The protein below binds the small molecule below.
Small molecule (SMILES): CC(C)(C)C(=O)N[C@@H](C(=O)NO)c1ccc(Br)cc1

Sequence of chain 1.B:
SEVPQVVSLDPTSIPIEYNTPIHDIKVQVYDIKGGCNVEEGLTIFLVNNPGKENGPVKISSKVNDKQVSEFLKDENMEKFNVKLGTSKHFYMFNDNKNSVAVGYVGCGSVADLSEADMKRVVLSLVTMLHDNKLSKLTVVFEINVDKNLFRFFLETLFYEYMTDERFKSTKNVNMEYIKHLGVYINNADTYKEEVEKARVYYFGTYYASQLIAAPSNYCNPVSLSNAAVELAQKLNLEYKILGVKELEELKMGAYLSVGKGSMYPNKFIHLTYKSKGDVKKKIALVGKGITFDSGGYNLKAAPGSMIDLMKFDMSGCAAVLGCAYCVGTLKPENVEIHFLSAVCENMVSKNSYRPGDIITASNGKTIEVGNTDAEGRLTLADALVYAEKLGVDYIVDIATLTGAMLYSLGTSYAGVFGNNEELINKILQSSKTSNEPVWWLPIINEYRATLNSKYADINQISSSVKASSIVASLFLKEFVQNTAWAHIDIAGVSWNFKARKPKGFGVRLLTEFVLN

Binding-site contacts:
Ligand atom NAL contacts residue CO31 of chain 1.X at 3.0 Å (h-bond).
Ligand atom CAJ contacts residue THR405 of chain 1.B at 3.7 Å.
Ligand atom OAF contacts residue CO31 of chain 1.X at 3.0 Å (h-bond).
Ligand atom OAE contacts residue THR407 of chain 1.B at 3.8 Å.
Ligand atom CAJ contacts residue LEU406 of chain 1.B at 3.2 Å (hydrophobic).
Ligand atom CAQ contacts residue GLY408 of chain 1.B at 3.5 Å.
Ligand atom CAP contacts residue MET315 of chain 1.B at 3.7 Å (hydrophobic).
Ligand atom CAC contacts residue ASN376 of chain 1.B at 3.8 Å.
Ligand atom CAK contacts residue LYS305 of chain 1.B at 3.8 Å.
Ligand atom NAL contacts residue ASP378 of chain 1.B at 3.3 Å (salt-bridge).
Ligand atom NAL contacts residue ZN1 of chain 1.V at 2.9 Å.
Ligand atom OAF contacts residue ZN1 of chain 1.V at 1.9 Å.
Ligand atom OAF contacts residue ZN1 of chain 1.W at 2.1 Å.
Ligand atom NAL contacts residue LEU406 of chain 1.B at 3.0 Å (h-bond).
Ligand atom O contacts residue LYS305 of chain 1.B at 2.8 Å (salt-bridge).
Ligand atom CAK contacts residue GLY408 of chain 1.B at 3.7 Å.
Ligand atom CA contacts residue LEU406 of chain 1.B at 3.2 Å (hydrophobic).
Ligand atom CAP contacts residue GLY408 of chain 1.B at 3.6 Å.
Ligand atom OAF contacts residue ASP298 of chain 1.B at 2.9 Å (salt-bridge).
Ligand atom OAF contacts residue GLU380 of chain 1.B at 2.9 Å (salt-bridge).
Ligand atom CAI contacts residue MET315 of chain 1.B at 3.8 Å (hydrophobic).
Ligand atom CAJ contacts residue THR407 of chain 1.B at 3.8 Å.
Ligand atom C contacts residue ZN1 of chain 1.W at 2.9 Å.
Ligand atom O contacts residue ZN1 of chain 1.W at 2.3 Å.
Ligand atom C contacts residue ASP298 of chain 1.B at 3.7 Å.
Ligand atom C contacts residue ZN1 of chain 1.V at 3.7 Å.
Ligand atom NAL contacts residue ZN1 of chain 1.W at 2.9 Å.
Ligand atom O contacts residue ASP298 of chain 1.B at 2.9 Å (salt-bridge).
Ligand atom NAL contacts residue LYS293 of chain 1.B at 3.6 Å.
Ligand atom OAF contacts residue LYS293 of chain 1.B at 3.1 Å (salt-bridge).
Ligand atom C contacts residue ASP378 of chain 1.B at 3.2 Å.
Ligand atom OAF contacts residue ASP378 of chain 1.B at 3.1 Å (salt-bridge).
Ligand atom CAQ contacts residue LEU406 of chain 1.B at 3.6 Å (hydrophobic).
Ligand atom OAE contacts residue LEU406 of chain 1.B at 3.8 Å.
Ligand atom CAJ contacts residue GLY408 of chain 1.B at 3.5 Å.
Ligand atom CAH contacts residue GLY408 of chain 1.B at 3.6 Å.
Ligand atom NAL contacts residue ASP298 of chain 1.B at 3.8 Å.
Ligand atom O contacts residue ASP378 of chain 1.B at 2.8 Å (salt-bridge).
Ligand atom CAI contacts residue GLY408 of chain 1.B at 3.6 Å.
Ligand atom C contacts residue LEU406 of chain 1.B at 3.6 Å (hydrophobic).